Sequence of chain 2.C:
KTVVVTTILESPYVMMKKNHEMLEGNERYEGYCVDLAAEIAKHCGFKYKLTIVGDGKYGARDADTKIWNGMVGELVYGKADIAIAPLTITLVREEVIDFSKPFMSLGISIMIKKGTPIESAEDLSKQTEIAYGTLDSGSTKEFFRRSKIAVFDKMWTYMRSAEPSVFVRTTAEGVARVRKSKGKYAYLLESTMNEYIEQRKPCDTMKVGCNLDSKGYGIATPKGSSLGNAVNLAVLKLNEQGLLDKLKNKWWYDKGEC

This protein binds this small molecule.
Small molecule (SMILES): N[C@@H](CCC(=O)O)C(=O)O

Binding-site contacts:
Ligand atom CB contacts residue GLY139 of chain 2.C at 4.1 Å.
Ligand atom CB contacts residue LEU136 of chain 2.C at 3.8 Å (hydrophobic).
Ligand atom OXT contacts residue LEU88 of chain 2.C at 4.0 Å.
Ligand atom CB contacts residue TYR59 of chain 2.C at 3.6 Å (hydrophobic).
Ligand atom CD contacts residue LEU136 of chain 2.C at 3.9 Å (hydrophobic).
Ligand atom CD contacts residue THR141 of chain 2.C at 3.1 Å.
Ligand atom CD contacts residue GLU191 of chain 2.C at 3.8 Å.
Ligand atom N contacts residue GLU191 of chain 2.C at 2.7 Å (salt-bridge).
Ligand atom CA contacts residue TYR59 of chain 2.C at 4.1 Å (hydrophobic).
Ligand atom CA contacts residue GLU191 of chain 2.C at 3.2 Å.
Ligand atom O contacts residue TYR59 of chain 2.C at 3.6 Å.
Ligand atom N contacts residue TYR218 of chain 2.C at 3.8 Å.
Ligand atom O contacts residue GLY139 of chain 2.C at 3.0 Å.
Ligand atom N contacts residue SER140 of chain 2.C at 3.9 Å.
Ligand atom O contacts residue SER140 of chain 2.C at 2.6 Å (h-bond).
Ligand atom OE2 contacts residue GLU191 of chain 2.C at 4.0 Å.
Ligand atom OXT contacts residue SER140 of chain 2.C at 3.7 Å.
Ligand atom OXT contacts residue PRO87 of chain 2.C at 4.1 Å.
Ligand atom OXT contacts residue ARG94 of chain 2.C at 2.8 Å (salt-bridge).
Ligand atom C contacts residue SER140 of chain 2.C at 3.1 Å.
Ligand atom CA contacts residue SER140 of chain 2.C at 3.1 Å.
Ligand atom CG contacts residue LEU136 of chain 2.C at 3.6 Å (hydrophobic).
Ligand atom C contacts residue ARG94 of chain 2.C at 3.6 Å.
Ligand atom OE2 contacts residue GLY139 of chain 2.C at 3.5 Å.
Ligand atom OE1 contacts residue GLU191 of chain 2.C at 4.0 Å.
Ligand atom OE2 contacts residue THR141 of chain 2.C at 2.9 Å (h-bond).
Ligand atom OE2 contacts residue LEU136 of chain 2.C at 4.1 Å.
Ligand atom OXT contacts residue TYR59 of chain 2.C at 3.7 Å.
Ligand atom CA contacts residue THR89 of chain 2.C at 3.6 Å.
Ligand atom C contacts residue TYR59 of chain 2.C at 3.8 Å (hydrophobic).
Ligand atom N contacts residue TYR59 of chain 2.C at 4.0 Å.
Ligand atom CG contacts residue GLU191 of chain 2.C at 3.8 Å.
Ligand atom N contacts residue PRO87 of chain 2.C at 3.4 Å (h-bond).
Ligand atom OXT contacts residue THR89 of chain 2.C at 3.0 Å (h-bond).
Ligand atom C contacts residue THR89 of chain 2.C at 3.8 Å.
Ligand atom OE1 contacts residue THR141 of chain 2.C at 2.5 Å (h-bond).
Ligand atom C contacts residue GLY139 of chain 2.C at 4.1 Å.
Ligand atom O contacts residue ARG94 of chain 2.C at 2.9 Å (salt-bridge).
Ligand atom N contacts residue THR89 of chain 2.C at 2.9 Å (h-bond).
Ligand atom OE2 contacts residue SER140 of chain 2.C at 3.1 Å (h-bond).